Sequence of chain 1.A:
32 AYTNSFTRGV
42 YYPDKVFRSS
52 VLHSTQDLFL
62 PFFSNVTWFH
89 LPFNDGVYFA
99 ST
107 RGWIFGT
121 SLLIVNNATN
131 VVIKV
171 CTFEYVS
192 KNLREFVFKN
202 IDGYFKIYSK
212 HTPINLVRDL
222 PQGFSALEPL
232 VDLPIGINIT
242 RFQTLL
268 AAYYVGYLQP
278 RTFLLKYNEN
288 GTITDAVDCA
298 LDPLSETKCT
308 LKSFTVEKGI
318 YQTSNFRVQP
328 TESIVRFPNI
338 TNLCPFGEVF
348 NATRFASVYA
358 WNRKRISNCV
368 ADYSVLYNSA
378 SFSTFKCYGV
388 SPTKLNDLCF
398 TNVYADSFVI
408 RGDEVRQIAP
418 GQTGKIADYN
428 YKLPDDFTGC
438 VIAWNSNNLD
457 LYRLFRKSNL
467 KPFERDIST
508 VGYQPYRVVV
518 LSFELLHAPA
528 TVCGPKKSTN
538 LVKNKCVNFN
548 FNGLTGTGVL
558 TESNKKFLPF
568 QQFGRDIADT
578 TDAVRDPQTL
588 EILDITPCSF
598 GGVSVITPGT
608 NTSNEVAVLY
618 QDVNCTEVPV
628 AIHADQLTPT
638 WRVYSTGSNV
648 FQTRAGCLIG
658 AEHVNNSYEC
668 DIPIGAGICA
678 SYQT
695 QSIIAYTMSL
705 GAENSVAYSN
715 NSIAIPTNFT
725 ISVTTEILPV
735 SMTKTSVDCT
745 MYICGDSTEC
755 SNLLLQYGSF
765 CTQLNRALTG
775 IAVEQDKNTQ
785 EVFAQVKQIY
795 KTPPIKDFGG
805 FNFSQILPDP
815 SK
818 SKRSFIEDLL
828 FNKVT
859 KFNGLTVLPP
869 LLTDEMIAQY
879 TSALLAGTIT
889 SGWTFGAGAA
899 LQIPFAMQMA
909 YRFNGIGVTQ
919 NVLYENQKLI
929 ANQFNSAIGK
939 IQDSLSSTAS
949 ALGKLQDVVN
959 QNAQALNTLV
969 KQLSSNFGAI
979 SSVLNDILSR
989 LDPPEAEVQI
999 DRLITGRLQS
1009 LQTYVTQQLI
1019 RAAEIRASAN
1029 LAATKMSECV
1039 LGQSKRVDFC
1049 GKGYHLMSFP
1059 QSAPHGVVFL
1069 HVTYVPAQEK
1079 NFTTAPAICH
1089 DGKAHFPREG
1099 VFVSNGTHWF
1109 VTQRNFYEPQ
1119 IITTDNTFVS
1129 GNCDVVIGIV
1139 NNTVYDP

This small molecule binds to this protein.
Small molecule (SMILES): CC(=O)N[C@@H]1[C@@H](O)[C@H](O)[C@@H](CO)O[C@H]1O

Binding-site contacts:
Ligand atom N2 contacts residue ASN287 of chain 1.A at 2.9 Å (h-bond).
Ligand atom C5 contacts residue ASN287 of chain 1.A at 3.7 Å.
Ligand atom C2 contacts residue ASN287 of chain 1.A at 2.5 Å.
Ligand atom O7 contacts residue ASN287 of chain 1.A at 4.1 Å.
Ligand atom C3 contacts residue ASN287 of chain 1.A at 3.8 Å.
Ligand atom O5 contacts residue ASN287 of chain 1.A at 2.4 Å (h-bond).
Ligand atom C4 contacts residue ASN287 of chain 1.A at 4.2 Å.
Ligand atom C8 contacts residue ASN285 of chain 1.A at 3.8 Å.
Ligand atom C1 contacts residue ASN287 of chain 1.A at 1.4 Å.
Ligand atom C7 contacts residue ASN285 of chain 1.A at 4.3 Å.
Ligand atom C7 contacts residue ASN287 of chain 1.A at 3.7 Å.